This small molecule binds to this protein.
Small molecule (SMILES): CC1(C)S[C@@H]2[C@H](NC(=O)Cc3ccccc3)C(=O)N2[C@H]1C(=O)O

Sequence of chain 2.A:
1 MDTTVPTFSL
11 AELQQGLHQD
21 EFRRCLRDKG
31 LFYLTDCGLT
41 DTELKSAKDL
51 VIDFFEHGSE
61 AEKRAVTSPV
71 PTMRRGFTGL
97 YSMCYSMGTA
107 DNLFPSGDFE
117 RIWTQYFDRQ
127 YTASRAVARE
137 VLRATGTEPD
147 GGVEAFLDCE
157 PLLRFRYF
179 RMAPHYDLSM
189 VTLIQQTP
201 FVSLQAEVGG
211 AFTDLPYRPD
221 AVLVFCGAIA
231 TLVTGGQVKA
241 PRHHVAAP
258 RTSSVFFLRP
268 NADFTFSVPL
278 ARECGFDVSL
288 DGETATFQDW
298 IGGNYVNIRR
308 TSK

Binding-site contacts:
Ligand atom S1 contacts residue VAL245 of chain 2.A at 4.0 Å.
Ligand atom C22 contacts residue ARG179 of chain 2.A at 3.2 Å.
Ligand atom O16 contacts residue VAL245 of chain 2.A at 3.2 Å.
Ligand atom O8 contacts residue SER260 of chain 2.A at 3.7 Å.
Ligand atom O13 contacts residue HIS183 of chain 2.A at 3.1 Å (h-bond).
Ligand atom O16 contacts residue ARG258 of chain 2.A at 2.5 Å (salt-bridge).
Ligand atom O12 contacts residue HIS243 of chain 2.A at 3.3 Å (h-bond).
Ligand atom C17 contacts residue PHE164 of chain 2.A at 4.0 Å (hydrophobic).
Ligand atom C22 contacts residue MET180 of chain 2.A at 4.1 Å (hydrophobic).
Ligand atom O12 contacts residue THR190 of chain 2.A at 4.0 Å.
Ligand atom O12 contacts residue HIS183 of chain 2.A at 4.0 Å.
Ligand atom O8 contacts residue VAL262 of chain 2.A at 2.5 Å.
Ligand atom C20 contacts residue ARG179 of chain 2.A at 3.5 Å.
Ligand atom C10 contacts residue FE21 of chain 2.B at 3.4 Å.
Ligand atom C17 contacts residue SER260 of chain 2.A at 3.8 Å.
Ligand atom N14 contacts residue VAL245 of chain 2.A at 3.9 Å.
Ligand atom O12 contacts residue FE21 of chain 2.B at 1.9 Å.
Ligand atom C3 contacts residue FE21 of chain 2.B at 3.7 Å.
Ligand atom O13 contacts residue FE21 of chain 2.B at 2.2 Å.
Ligand atom S1 contacts residue MET180 of chain 2.A at 3.4 Å.
Ligand atom C11 contacts residue HIS183 of chain 2.A at 3.8 Å.
Ligand atom C11 contacts residue FE21 of chain 2.B at 2.2 Å.
Ligand atom O12 contacts residue ASP185 of chain 2.A at 3.0 Å (salt-bridge).
Ligand atom C15 contacts residue VAL245 of chain 2.A at 3.7 Å (hydrophobic).
Ligand atom C11 contacts residue ASP185 of chain 2.A at 4.1 Å.
Ligand atom C7 contacts residue VAL262 of chain 2.A at 3.6 Å (hydrophobic).
Ligand atom C21 contacts residue ARG179 of chain 2.A at 3.0 Å.
Ligand atom C20 contacts residue PHE164 of chain 2.A at 3.8 Å (hydrophobic).
Ligand atom C6 contacts residue VAL245 of chain 2.A at 3.8 Å (hydrophobic).
Ligand atom C15 contacts residue SER260 of chain 2.A at 4.1 Å.
Ligand atom C15 contacts residue ARG258 of chain 2.A at 3.3 Å.
Ligand atom C18 contacts residue PHE164 of chain 2.A at 4.0 Å (hydrophobic).
Ligand atom C5 contacts residue VAL245 of chain 2.A at 3.5 Å (hydrophobic).
Ligand atom C11 contacts residue HIS243 of chain 2.A at 3.5 Å.
Ligand atom O13 contacts residue HIS243 of chain 2.A at 2.9 Å (h-bond).
Ligand atom C19 contacts residue PHE164 of chain 2.A at 3.4 Å (hydrophobic).
Ligand atom C21 contacts residue VAL245 of chain 2.A at 3.9 Å (hydrophobic).
Ligand atom C10 contacts residue HIS183 of chain 2.A at 3.6 Å.
Ligand atom C17 contacts residue ARG258 of chain 2.A at 3.5 Å.
Ligand atom C22 contacts residue VAL245 of chain 2.A at 3.9 Å (hydrophobic).